The protein below binds the small molecule below.
Small molecule (SMILES): CC(=O)N[C@H]1[C@H](O[C@H]2[C@H](O)[C@@H](NC(C)=O)CO[C@@H]2CO)O[C@H](CO)[C@@H](O)[C@@H]1O

Sequence of chain 2.C:
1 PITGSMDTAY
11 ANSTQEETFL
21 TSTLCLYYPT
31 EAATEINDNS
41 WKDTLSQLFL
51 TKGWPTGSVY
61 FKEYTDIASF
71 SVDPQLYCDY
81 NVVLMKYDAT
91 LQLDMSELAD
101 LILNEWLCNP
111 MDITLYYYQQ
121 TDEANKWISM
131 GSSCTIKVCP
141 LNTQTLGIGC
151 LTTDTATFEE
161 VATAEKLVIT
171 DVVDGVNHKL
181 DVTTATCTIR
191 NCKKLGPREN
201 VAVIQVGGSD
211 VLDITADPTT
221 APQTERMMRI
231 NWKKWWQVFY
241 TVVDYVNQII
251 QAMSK

Binding-site contacts:
Ligand atom O5 contacts residue ASN12 of chain 2.C at 2.7 Å (h-bond).
Ligand atom O7 contacts residue ASN12 of chain 2.C at 3.7 Å.
Ligand atom C2 contacts residue ASN12 of chain 2.C at 3.2 Å.
Ligand atom C1 contacts residue ASN12 of chain 2.C at 2.2 Å.
Ligand atom C5 contacts residue ASN12 of chain 2.C at 4.1 Å.
Ligand atom C7 contacts residue ASN12 of chain 2.C at 3.9 Å.
Ligand atom N2 contacts residue ASN12 of chain 2.C at 3.8 Å.